This protein binds this small molecule.
Small molecule (SMILES): CC(=O)N[C@H]1[C@H](O[C@H]2[C@H](O)[C@@H](NC(C)=O)CO[C@@H]2CO)O[C@H](CO)[C@@H](O)[C@@H]1O

Sequence of chain 2.A:
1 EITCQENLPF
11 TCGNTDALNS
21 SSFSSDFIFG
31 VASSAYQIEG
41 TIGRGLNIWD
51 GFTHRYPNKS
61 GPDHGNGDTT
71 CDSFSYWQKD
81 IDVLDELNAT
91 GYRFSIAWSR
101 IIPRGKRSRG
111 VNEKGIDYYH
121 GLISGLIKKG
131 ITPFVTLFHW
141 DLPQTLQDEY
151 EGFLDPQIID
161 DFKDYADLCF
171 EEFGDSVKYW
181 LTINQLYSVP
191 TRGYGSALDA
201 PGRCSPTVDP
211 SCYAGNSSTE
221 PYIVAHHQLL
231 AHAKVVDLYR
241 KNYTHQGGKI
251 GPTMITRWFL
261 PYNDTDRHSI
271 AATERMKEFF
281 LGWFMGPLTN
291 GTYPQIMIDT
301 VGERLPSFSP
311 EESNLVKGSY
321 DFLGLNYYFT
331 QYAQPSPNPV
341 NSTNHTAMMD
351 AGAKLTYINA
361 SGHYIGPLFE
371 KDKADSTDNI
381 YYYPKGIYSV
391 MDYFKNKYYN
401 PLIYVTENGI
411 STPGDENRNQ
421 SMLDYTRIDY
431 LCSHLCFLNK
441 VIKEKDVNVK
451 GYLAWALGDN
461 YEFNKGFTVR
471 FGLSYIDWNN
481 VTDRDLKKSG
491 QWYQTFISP

Binding-site contacts:
Ligand atom C5 contacts residue ASN359 of chain 2.A at 3.6 Å.
Ligand atom O7 contacts residue ASP264 of chain 2.A at 2.9 Å (salt-bridge).
Ligand atom C8 contacts residue TYR262 of chain 2.A at 4.0 Å (hydrophobic).
Ligand atom O6 contacts residue HIS363 of chain 2.A at 4.0 Å.
Ligand atom O7 contacts residue TYR262 of chain 2.A at 3.7 Å.
Ligand atom O7 contacts residue ASN263 of chain 2.A at 3.5 Å.
Ligand atom C7 contacts residue ASN359 of chain 2.A at 3.5 Å.
Ligand atom C6 contacts residue HIS363 of chain 2.A at 3.5 Å.
Ligand atom C5 contacts residue HIS363 of chain 2.A at 3.9 Å.
Ligand atom C3 contacts residue SER361 of chain 2.A at 3.8 Å.
Ligand atom C1 contacts residue HIS363 of chain 2.A at 3.8 Å.
Ligand atom N2 contacts residue ASN359 of chain 2.A at 2.9 Å (h-bond).
Ligand atom C4 contacts residue ASN359 of chain 2.A at 4.2 Å.
Ligand atom C1 contacts residue SER361 of chain 2.A at 3.5 Å.
Ligand atom C8 contacts residue ASN263 of chain 2.A at 3.5 Å.
Ligand atom O5 contacts residue ASN359 of chain 2.A at 2.3 Å (h-bond).
Ligand atom O7 contacts residue PRO261 of chain 2.A at 4.4 Å.
Ligand atom O5 contacts residue HIS363 of chain 2.A at 3.6 Å.
Ligand atom C1 contacts residue ASN359 of chain 2.A at 1.5 Å.
Ligand atom C8 contacts residue ALA360 of chain 2.A at 4.0 Å (hydrophobic).
Ligand atom C8 contacts residue ASP264 of chain 2.A at 4.2 Å.
Ligand atom C7 contacts residue ASN263 of chain 2.A at 4.0 Å.
Ligand atom C3 contacts residue ASN359 of chain 2.A at 3.8 Å.
Ligand atom O3 contacts residue ASP264 of chain 2.A at 4.3 Å.
Ligand atom C7 contacts residue SER361 of chain 2.A at 4.1 Å.
Ligand atom C2 contacts residue SER361 of chain 2.A at 3.6 Å.
Ligand atom C7 contacts residue ASP264 of chain 2.A at 3.8 Å.
Ligand atom C2 contacts residue ASN359 of chain 2.A at 2.5 Å.
Ligand atom O5 contacts residue TYR332 of chain 2.A at 4.2 Å.
Ligand atom C7 contacts residue TYR262 of chain 2.A at 3.9 Å (hydrophobic).
Ligand atom N2 contacts residue SER361 of chain 2.A at 3.0 Å (h-bond).
Ligand atom C8 contacts residue SER361 of chain 2.A at 4.1 Å.
Ligand atom O7 contacts residue ASN359 of chain 2.A at 3.8 Å.